Binding-site contacts:
Ligand atom C1 contacts residue ASN282 of chain 1.B at 1.5 Å.
Ligand atom O5 contacts residue ASN282 of chain 1.B at 2.4 Å (h-bond).
Ligand atom C3 contacts residue GLU281 of chain 1.B at 4.4 Å.
Ligand atom C7 contacts residue ASN282 of chain 1.B at 3.4 Å.
Ligand atom C8 contacts residue ASN280 of chain 1.B at 3.6 Å.
Ligand atom N2 contacts residue ASN280 of chain 1.B at 4.3 Å.
Ligand atom N2 contacts residue ASN282 of chain 1.B at 2.9 Å (h-bond).
Ligand atom O7 contacts residue ASN280 of chain 1.B at 3.0 Å (h-bond).
Ligand atom C7 contacts residue GLU281 of chain 1.B at 3.6 Å.
Ligand atom C2 contacts residue GLU281 of chain 1.B at 3.7 Å.
Ligand atom C2 contacts residue ASN282 of chain 1.B at 2.5 Å.
Ligand atom C8 contacts residue GLU281 of chain 1.B at 3.7 Å.
Ligand atom C7 contacts residue ASN280 of chain 1.B at 3.4 Å.
Ligand atom O7 contacts residue ASN282 of chain 1.B at 3.4 Å (h-bond).
Ligand atom C1 contacts residue GLU281 of chain 1.B at 3.5 Å.
Ligand atom C3 contacts residue ASN282 of chain 1.B at 3.8 Å.
Ligand atom C5 contacts residue ASN282 of chain 1.B at 3.7 Å.
Ligand atom C4 contacts residue ASN282 of chain 1.B at 4.3 Å.
Ligand atom N2 contacts residue GLU281 of chain 1.B at 2.9 Å (salt-bridge).

Sequence of chain 1.B:
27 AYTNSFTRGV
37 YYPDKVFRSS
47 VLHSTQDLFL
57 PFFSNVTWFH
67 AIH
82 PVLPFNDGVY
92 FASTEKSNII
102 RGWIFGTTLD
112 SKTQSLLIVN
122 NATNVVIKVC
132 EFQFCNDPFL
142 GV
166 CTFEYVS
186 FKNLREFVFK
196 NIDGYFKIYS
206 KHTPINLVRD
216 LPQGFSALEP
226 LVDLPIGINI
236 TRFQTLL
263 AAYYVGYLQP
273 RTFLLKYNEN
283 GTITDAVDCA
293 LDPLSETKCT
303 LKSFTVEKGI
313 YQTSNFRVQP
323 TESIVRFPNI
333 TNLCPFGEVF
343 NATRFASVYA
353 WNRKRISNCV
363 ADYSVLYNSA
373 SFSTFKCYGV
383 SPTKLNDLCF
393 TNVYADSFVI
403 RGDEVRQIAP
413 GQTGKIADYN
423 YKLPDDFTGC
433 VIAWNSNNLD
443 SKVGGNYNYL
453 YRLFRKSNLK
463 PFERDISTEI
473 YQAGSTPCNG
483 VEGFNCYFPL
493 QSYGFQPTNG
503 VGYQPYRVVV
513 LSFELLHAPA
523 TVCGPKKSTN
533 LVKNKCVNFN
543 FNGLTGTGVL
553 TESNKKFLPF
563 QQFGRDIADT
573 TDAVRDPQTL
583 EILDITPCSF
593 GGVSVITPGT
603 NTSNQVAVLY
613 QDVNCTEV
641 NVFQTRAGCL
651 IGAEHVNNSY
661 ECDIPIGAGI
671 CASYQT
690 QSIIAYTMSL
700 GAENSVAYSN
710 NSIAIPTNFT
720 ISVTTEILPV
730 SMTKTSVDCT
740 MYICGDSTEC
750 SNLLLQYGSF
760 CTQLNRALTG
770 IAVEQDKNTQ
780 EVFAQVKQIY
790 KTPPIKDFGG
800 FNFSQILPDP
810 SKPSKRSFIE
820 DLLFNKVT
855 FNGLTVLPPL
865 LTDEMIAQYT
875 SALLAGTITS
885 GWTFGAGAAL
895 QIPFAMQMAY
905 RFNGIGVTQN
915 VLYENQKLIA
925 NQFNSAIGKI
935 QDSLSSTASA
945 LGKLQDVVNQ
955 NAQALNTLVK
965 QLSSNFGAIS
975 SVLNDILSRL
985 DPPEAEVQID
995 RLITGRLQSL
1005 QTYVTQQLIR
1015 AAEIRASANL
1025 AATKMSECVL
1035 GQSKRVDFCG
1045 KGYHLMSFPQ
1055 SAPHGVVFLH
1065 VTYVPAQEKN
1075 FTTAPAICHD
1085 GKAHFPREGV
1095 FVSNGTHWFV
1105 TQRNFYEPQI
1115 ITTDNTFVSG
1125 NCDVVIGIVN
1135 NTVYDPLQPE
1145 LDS

A protein and the small-molecule ligand that binds it are described below.
Small molecule (SMILES): CC(=O)N[C@@H]1[C@@H](O)[C@H](O)[C@@H](CO)O[C@H]1O